Binding-site contacts:
Ligand atom CD1 contacts residue VAL90 of chain 1.A at 4.1 Å (hydrophobic).
Ligand atom CAE contacts residue VAL135 of chain 1.A at 3.7 Å (hydrophobic).
Ligand atom CB contacts residue TYR82 of chain 1.A at 3.9 Å (hydrophobic).
Ligand atom OXT contacts residue LYS113 of chain 1.A at 3.5 Å.
Ligand atom N contacts residue THR142 of chain 1.A at 4.4 Å.
Ligand atom O contacts residue TYR131 of chain 1.A at 3.5 Å.
Ligand atom C contacts residue THR134 of chain 1.A at 3.5 Å.
Ligand atom CAE contacts residue ASN80 of chain 1.A at 4.2 Å.
Ligand atom C contacts residue TYR131 of chain 1.A at 3.5 Å (hydrophobic).
Ligand atom CA contacts residue ASP160 of chain 1.A at 3.8 Å.
Ligand atom CD2 contacts residue LYS113 of chain 1.A at 4.4 Å.
Ligand atom CB contacts residue ASP160 of chain 1.A at 4.0 Å.
Ligand atom CAE contacts residue ASP133 of chain 1.A at 3.0 Å.
Ligand atom O contacts residue ASP133 of chain 1.A at 3.5 Å (salt-bridge).
Ligand atom CD1 contacts residue LEU108 of chain 1.A at 4.2 Å (hydrophobic).
Ligand atom CD2 contacts residue TRP115 of chain 1.A at 4.4 Å (hydrophobic).
Ligand atom CD1 contacts residue TYR82 of chain 1.A at 3.8 Å (hydrophobic).
Ligand atom N contacts residue ASP160 of chain 1.A at 2.7 Å (salt-bridge).
Ligand atom CA contacts residue TYR131 of chain 1.A at 3.4 Å (hydrophobic).
Ligand atom CB contacts residue TRP115 of chain 1.A at 4.4 Å (hydrophobic).
Ligand atom CAE contacts residue ASP160 of chain 1.A at 4.3 Å.
Ligand atom CA contacts residue ASP133 of chain 1.A at 3.6 Å.
Ligand atom OXT contacts residue THR134 of chain 1.A at 3.7 Å.
Ligand atom CD2 contacts residue LEU108 of chain 1.A at 4.1 Å (hydrophobic).
Ligand atom CG contacts residue TRP115 of chain 1.A at 3.8 Å (hydrophobic).
Ligand atom CA contacts residue TRP115 of chain 1.A at 3.6 Å (hydrophobic).
Ligand atom OXT contacts residue TYR131 of chain 1.A at 3.9 Å.
Ligand atom O contacts residue THR134 of chain 1.A at 2.7 Å (h-bond).
Ligand atom C contacts residue TRP115 of chain 1.A at 3.6 Å (hydrophobic).
Ligand atom CG contacts residue TYR82 of chain 1.A at 4.1 Å (hydrophobic).
Ligand atom CD2 contacts residue THR134 of chain 1.A at 4.4 Å.
Ligand atom CA contacts residue TYR82 of chain 1.A at 3.5 Å (hydrophobic).
Ligand atom N contacts residue TYR82 of chain 1.A at 3.7 Å.
Ligand atom CB contacts residue ASP133 of chain 1.A at 3.8 Å.
Ligand atom N contacts residue TYR131 of chain 1.A at 2.8 Å (h-bond).
Ligand atom N contacts residue ASP133 of chain 1.A at 2.6 Å (salt-bridge).
Ligand atom OXT contacts residue TRP115 of chain 1.A at 2.9 Å (h-bond).
Ligand atom C contacts residue ASP133 of chain 1.A at 4.0 Å.
Ligand atom CD1 contacts residue TRP115 of chain 1.A at 4.2 Å (hydrophobic).
Ligand atom CAE contacts residue THR134 of chain 1.A at 4.3 Å.

Sequence of chain 1.A:
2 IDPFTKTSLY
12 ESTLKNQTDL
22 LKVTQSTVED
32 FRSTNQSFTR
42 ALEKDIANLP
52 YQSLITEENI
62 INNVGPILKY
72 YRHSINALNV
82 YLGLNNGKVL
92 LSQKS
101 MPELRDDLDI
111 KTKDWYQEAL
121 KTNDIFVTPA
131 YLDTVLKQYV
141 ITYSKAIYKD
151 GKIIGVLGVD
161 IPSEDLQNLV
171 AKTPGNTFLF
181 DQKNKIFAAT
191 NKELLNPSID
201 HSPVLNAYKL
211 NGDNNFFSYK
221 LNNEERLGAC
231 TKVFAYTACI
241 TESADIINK

The protein below binds the small molecule below.
Small molecule (SMILES): CC(C)[C@H](C)[C@H](N)C(=O)O